The small molecule below binds the protein below.
Small molecule (SMILES): CN(C)c1cccc(CNC[C@@H](O)[C@H](Cc2ccccc2)NC(=O)[C@]2(Cc3ccccc3)CN(Cc3ccccc3)C(=O)N2)c1

Sequence of chain 1.A:
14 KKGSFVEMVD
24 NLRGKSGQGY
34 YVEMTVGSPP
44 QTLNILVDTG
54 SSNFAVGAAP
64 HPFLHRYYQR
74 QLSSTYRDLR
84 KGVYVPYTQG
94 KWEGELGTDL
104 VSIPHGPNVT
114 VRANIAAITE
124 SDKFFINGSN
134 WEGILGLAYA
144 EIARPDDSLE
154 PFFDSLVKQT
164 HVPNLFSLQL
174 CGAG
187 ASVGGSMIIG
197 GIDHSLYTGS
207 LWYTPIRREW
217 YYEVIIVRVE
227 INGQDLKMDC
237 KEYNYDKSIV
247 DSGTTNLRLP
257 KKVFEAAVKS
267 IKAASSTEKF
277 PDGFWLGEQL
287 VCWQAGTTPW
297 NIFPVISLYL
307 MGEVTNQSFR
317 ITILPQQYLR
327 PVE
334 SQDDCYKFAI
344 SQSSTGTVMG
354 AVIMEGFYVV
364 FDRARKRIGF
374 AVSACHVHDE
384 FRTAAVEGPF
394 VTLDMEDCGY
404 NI

Binding-site contacts:
Ligand atom C44 contacts residue GLN31 of chain 1.A at 3.4 Å.
Ligand atom CB contacts residue GLY249 of chain 1.A at 3.3 Å.
Ligand atom C46 contacts residue GLY32 of chain 1.A at 3.5 Å.
Ligand atom C28 contacts residue ARG147 of chain 1.A at 3.3 Å.
Ligand atom O33 contacts residue THR250 of chain 1.A at 3.1 Å.
Ligand atom C46 contacts residue GLN31 of chain 1.A at 2.9 Å.
Ligand atom C29 contacts residue TYR217 of chain 1.A at 3.2 Å (hydrophobic).
Ligand atom C29 contacts residue ARG147 of chain 1.A at 3.3 Å.
Ligand atom N contacts residue GLY249 of chain 1.A at 2.9 Å (h-bond).
Ligand atom C26 contacts residue TYR217 of chain 1.A at 3.2 Å (hydrophobic).
Ligand atom C1 contacts residue ASP51 of chain 1.A at 3.5 Å.
Ligand atom C42 contacts residue GLY249 of chain 1.A at 3.5 Å.
Ligand atom CD2 contacts residue TYR90 of chain 1.A at 3.5 Å (hydrophobic).
Ligand atom CE2 contacts residue TYR90 of chain 1.A at 3.6 Å (hydrophobic).
Ligand atom C2 contacts residue ASP247 of chain 1.A at 3.3 Å.
Ligand atom C26 contacts residue GLY53 of chain 1.A at 3.5 Å.
Ligand atom CA contacts residue GLY249 of chain 1.A at 3.4 Å.
Ligand atom CB contacts residue ASP51 of chain 1.A at 3.0 Å.
Ligand atom O contacts residue TYR90 of chain 1.A at 3.7 Å.
Ligand atom OG contacts residue ASP51 of chain 1.A at 2.6 Å (salt-bridge).
Ligand atom OG contacts residue SER54 of chain 1.A at 3.2 Å (h-bond).
Ligand atom C1 contacts residue GLY249 of chain 1.A at 3.6 Å.
Ligand atom C25 contacts residue TYR217 of chain 1.A at 3.5 Å (hydrophobic).
Ligand atom N2 contacts residue ASP247 of chain 1.A at 3.2 Å (salt-bridge).
Ligand atom OG contacts residue GLY53 of chain 1.A at 3.3 Å (h-bond).
Ligand atom C42 contacts residue THR251 of chain 1.A at 3.4 Å.
Ligand atom C51 contacts residue THR91 of chain 1.A at 3.3 Å.
Ligand atom C52 contacts residue GLN92 of chain 1.A at 3.2 Å.
Ligand atom N27 contacts residue ARG147 of chain 1.A at 3.3 Å (salt-bridge).
Ligand atom O contacts residue THR91 of chain 1.A at 3.3 Å (h-bond).
Ligand atom N2 contacts residue GLY53 of chain 1.A at 3.4 Å (h-bond).
Ligand atom C57 contacts residue GLN92 of chain 1.A at 3.5 Å.
Ligand atom C28 contacts residue VAL88 of chain 1.A at 3.5 Å (hydrophobic).
Ligand atom C44 contacts residue ILE129 of chain 1.A at 3.4 Å (hydrophobic).
Ligand atom O33 contacts residue THR251 of chain 1.A at 2.7 Å (h-bond).
Ligand atom C24 contacts residue PRO89 of chain 1.A at 3.4 Å (hydrophobic).
Ligand atom N31 contacts residue THR250 of chain 1.A at 3.3 Å (h-bond).
Ligand atom CE2 contacts residue PHE127 of chain 1.A at 3.5 Å (hydrophobic).
Ligand atom C1 contacts residue ASP247 of chain 1.A at 3.6 Å.
Ligand atom C22 contacts residue THR91 of chain 1.A at 3.5 Å.